Binding-site contacts:
Ligand atom C1 contacts residue TYR792 of chain 1.C at 3.9 Å (hydrophobic).
Ligand atom C7 contacts residue ASN705 of chain 1.B at 3.8 Å.
Ligand atom C4 contacts residue ASN705 of chain 1.B at 4.2 Å.
Ligand atom C3 contacts residue TYR792 of chain 1.C at 4.5 Å (hydrophobic).
Ligand atom C6 contacts residue TYR792 of chain 1.C at 3.8 Å (hydrophobic).
Ligand atom O5 contacts residue TYR792 of chain 1.C at 3.8 Å.
Ligand atom C2 contacts residue ASN705 of chain 1.B at 2.5 Å.
Ligand atom C1 contacts residue ASN705 of chain 1.B at 1.4 Å.
Ligand atom O4 contacts residue TYR792 of chain 1.C at 4.5 Å.
Ligand atom C5 contacts residue ASN705 of chain 1.B at 3.7 Å.
Ligand atom C3 contacts residue ASN705 of chain 1.B at 3.8 Å.
Ligand atom O7 contacts residue ASN705 of chain 1.B at 4.2 Å.
Ligand atom O5 contacts residue ASN705 of chain 1.B at 2.4 Å (h-bond).
Ligand atom N2 contacts residue ASN705 of chain 1.B at 2.9 Å (h-bond).
Ligand atom C5 contacts residue TYR792 of chain 1.C at 3.6 Å (hydrophobic).

Sequence of chain 1.C:
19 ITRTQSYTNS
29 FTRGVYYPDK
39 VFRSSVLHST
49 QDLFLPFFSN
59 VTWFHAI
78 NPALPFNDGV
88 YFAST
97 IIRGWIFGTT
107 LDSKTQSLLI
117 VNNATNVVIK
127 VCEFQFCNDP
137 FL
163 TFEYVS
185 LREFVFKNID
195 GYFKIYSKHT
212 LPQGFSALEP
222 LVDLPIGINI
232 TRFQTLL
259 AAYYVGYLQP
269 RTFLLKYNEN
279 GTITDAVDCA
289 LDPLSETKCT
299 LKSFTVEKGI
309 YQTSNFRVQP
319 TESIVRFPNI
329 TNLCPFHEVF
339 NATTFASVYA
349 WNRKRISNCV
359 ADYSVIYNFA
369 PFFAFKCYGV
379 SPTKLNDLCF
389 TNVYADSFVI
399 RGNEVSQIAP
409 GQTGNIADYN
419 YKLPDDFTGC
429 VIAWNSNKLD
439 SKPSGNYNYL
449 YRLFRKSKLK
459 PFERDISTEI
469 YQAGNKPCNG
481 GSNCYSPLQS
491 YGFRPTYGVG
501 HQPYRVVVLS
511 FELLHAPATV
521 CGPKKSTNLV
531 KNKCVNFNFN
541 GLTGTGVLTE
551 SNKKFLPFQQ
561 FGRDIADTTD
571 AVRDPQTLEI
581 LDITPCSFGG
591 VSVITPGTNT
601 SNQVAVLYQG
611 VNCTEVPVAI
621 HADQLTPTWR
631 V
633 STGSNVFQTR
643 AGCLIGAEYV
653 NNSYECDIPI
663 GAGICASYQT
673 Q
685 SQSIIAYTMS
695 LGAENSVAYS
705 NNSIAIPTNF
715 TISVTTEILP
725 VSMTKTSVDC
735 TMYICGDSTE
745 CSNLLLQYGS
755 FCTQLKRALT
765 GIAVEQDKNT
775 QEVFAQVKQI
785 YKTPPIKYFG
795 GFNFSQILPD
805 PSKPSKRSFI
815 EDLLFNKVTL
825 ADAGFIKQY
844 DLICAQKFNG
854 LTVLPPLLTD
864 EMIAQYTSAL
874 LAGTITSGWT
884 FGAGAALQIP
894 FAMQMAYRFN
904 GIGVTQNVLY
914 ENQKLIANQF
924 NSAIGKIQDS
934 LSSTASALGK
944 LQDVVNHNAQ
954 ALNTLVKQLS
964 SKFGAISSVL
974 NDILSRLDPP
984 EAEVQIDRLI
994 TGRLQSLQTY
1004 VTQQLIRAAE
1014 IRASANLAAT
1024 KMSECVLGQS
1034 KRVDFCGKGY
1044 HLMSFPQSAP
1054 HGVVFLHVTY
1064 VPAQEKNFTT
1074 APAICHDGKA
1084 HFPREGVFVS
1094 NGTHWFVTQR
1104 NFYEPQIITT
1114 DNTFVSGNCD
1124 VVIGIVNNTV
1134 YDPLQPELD

Sequence of chain 1.B:
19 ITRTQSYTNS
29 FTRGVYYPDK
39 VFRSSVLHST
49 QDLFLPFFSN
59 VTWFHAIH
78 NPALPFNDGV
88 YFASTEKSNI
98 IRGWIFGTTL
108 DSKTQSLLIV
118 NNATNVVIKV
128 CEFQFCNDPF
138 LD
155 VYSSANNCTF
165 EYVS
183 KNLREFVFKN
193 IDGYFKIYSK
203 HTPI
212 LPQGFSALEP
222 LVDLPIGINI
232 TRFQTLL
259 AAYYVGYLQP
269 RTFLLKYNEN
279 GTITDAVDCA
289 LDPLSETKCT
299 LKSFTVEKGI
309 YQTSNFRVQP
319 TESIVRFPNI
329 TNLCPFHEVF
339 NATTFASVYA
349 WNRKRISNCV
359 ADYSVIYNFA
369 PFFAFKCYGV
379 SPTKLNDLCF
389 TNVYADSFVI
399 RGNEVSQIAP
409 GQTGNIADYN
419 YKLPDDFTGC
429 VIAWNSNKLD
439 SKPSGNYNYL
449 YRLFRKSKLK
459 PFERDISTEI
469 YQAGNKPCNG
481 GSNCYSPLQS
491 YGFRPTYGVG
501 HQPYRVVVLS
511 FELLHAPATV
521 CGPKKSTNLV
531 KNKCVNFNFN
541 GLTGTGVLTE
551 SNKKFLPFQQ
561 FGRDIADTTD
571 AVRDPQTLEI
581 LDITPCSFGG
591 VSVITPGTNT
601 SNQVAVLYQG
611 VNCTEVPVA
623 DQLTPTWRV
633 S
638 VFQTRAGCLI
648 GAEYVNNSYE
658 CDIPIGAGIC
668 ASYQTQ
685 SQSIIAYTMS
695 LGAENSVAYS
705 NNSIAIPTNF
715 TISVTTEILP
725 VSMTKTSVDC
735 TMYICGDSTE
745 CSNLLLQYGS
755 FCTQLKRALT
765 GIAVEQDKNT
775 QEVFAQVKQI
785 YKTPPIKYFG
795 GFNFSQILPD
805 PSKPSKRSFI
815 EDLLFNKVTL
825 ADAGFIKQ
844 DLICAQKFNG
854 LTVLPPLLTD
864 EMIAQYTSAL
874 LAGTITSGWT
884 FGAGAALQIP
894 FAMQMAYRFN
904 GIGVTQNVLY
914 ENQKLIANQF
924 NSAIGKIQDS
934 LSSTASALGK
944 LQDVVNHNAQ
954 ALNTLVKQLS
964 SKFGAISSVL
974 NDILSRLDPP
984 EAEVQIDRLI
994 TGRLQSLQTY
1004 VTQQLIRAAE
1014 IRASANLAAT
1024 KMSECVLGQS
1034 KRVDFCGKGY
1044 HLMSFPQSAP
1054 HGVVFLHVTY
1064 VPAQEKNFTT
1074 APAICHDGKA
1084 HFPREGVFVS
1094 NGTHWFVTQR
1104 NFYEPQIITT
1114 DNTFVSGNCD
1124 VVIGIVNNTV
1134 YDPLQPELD

A small-molecule ligand and the protein it binds are described below.
Small molecule (SMILES): CC(=O)N[C@@H]1[C@@H](O)[C@H](O)[C@@H](CO)O[C@H]1O